This small molecule binds to this protein.
Small molecule (SMILES): CC(=O)N[C@H]1[C@H](O[C@H]2[C@H](O)[C@@H](NC(C)=O)CO[C@@H]2CO)O[C@H](CO)[C@@H](O)[C@@H]1O

Binding-site contacts:
Ligand atom O3 contacts residue ASN154 of chain 26.E at 4.1 Å.
Ligand atom O5 contacts residue THR156 of chain 26.E at 3.2 Å (h-bond).
Ligand atom O6 contacts residue THR156 of chain 26.E at 3.5 Å (h-bond).
Ligand atom C2 contacts residue ASN154 of chain 26.E at 2.6 Å.
Ligand atom C7 contacts residue MET151 of chain 26.E at 4.3 Å (hydrophobic).
Ligand atom C8 contacts residue ASN154 of chain 26.E at 2.4 Å.
Ligand atom C7 contacts residue ASN154 of chain 26.E at 2.0 Å.
Ligand atom C8 contacts residue GLY150 of chain 26.E at 3.5 Å.
Ligand atom C7 contacts residue GLY150 of chain 26.E at 3.9 Å.
Ligand atom C3 contacts residue ASN154 of chain 26.E at 3.6 Å.
Ligand atom O5 contacts residue ASN154 of chain 26.E at 4.2 Å.
Ligand atom O7 contacts residue MET151 of chain 26.E at 3.6 Å.
Ligand atom N2 contacts residue ASN154 of chain 26.E at 1.4 Å (h-bond).
Ligand atom C1 contacts residue ASN154 of chain 26.E at 2.9 Å.
Ligand atom C1 contacts residue THR156 of chain 26.E at 3.4 Å.
Ligand atom C5 contacts residue THR156 of chain 26.E at 3.8 Å.
Ligand atom O7 contacts residue GLY150 of chain 26.E at 3.7 Å.
Ligand atom C6 contacts residue THR156 of chain 26.E at 4.4 Å.
Ligand atom C8 contacts residue VAL153 of chain 26.E at 4.3 Å (hydrophobic).
Ligand atom O7 contacts residue ASN154 of chain 26.E at 3.2 Å (h-bond).

Sequence of chain 26.E:
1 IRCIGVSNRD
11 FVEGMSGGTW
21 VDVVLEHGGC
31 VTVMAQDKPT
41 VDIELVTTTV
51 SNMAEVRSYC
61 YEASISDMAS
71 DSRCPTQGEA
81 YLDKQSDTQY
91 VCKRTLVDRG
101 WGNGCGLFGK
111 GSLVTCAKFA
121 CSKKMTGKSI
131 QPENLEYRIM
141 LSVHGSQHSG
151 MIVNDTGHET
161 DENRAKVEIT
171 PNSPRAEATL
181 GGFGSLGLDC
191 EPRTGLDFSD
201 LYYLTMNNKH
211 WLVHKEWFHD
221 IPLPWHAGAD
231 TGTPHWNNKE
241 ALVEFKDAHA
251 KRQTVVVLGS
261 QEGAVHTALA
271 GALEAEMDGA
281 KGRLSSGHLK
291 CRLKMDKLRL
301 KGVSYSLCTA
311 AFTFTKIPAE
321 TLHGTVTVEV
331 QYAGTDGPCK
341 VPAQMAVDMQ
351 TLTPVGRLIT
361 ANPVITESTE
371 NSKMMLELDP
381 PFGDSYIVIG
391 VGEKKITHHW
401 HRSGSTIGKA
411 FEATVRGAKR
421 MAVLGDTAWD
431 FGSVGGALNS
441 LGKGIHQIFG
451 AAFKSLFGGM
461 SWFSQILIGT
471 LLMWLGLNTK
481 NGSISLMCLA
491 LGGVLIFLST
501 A